Sequence of chain 1.D:
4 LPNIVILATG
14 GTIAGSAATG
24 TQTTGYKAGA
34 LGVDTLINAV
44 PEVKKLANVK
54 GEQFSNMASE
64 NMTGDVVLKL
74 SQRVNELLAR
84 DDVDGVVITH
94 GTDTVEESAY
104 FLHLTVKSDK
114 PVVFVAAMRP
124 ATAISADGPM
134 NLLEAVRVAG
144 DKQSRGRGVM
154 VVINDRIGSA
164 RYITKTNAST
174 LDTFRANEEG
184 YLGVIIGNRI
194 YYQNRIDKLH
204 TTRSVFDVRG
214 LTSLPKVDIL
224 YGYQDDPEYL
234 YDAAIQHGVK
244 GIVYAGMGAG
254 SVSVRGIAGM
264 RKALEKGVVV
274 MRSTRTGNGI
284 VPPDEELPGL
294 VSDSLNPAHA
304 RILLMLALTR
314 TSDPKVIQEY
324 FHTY

A small-molecule ligand and the protein it binds are described below.
Small molecule (SMILES): N[C@@H](CCCCO)C(=O)O

Binding-site contacts:
Ligand atom OZ contacts residue MET121 of chain 1.D at 3.9 Å.
Ligand atom O contacts residue GLY94 of chain 1.D at 3.2 Å.
Ligand atom O contacts residue GLU63 of chain 1.D at 4.0 Å.
Ligand atom OXT contacts residue GLU63 of chain 1.D at 3.4 Å (salt-bridge).
Ligand atom C contacts residue SER62 of chain 1.D at 3.3 Å.
Ligand atom CE contacts residue ALA120 of chain 1.D at 3.5 Å (hydrophobic).
Ligand atom O contacts residue ALA61 of chain 1.D at 3.4 Å.
Ligand atom N contacts residue ASP96 of chain 1.D at 2.7 Å (salt-bridge).
Ligand atom C contacts residue ASP96 of chain 1.D at 4.1 Å.
Ligand atom N contacts residue SER254 of chain 1.B at 3.5 Å (h-bond).
Ligand atom OZ contacts residue TYR29 of chain 1.D at 3.5 Å (h-bond).
Ligand atom CE contacts residue THR95 of chain 1.D at 3.6 Å.
Ligand atom CE contacts residue TYR29 of chain 1.D at 2.2 Å (hydrophobic).
Ligand atom CA contacts residue THR15 of chain 1.D at 3.8 Å.
Ligand atom CG contacts residue TYR29 of chain 1.D at 2.3 Å (hydrophobic).
Ligand atom OXT contacts residue SER62 of chain 1.D at 2.4 Å (h-bond).
Ligand atom CD contacts residue THR15 of chain 1.D at 1.5 Å.
Ligand atom OXT contacts residue GLY94 of chain 1.D at 3.6 Å.
Ligand atom OXT contacts residue ASP96 of chain 1.D at 3.3 Å.
Ligand atom OZ contacts residue ALA120 of chain 1.D at 2.9 Å (h-bond).
Ligand atom CB contacts residue THR15 of chain 1.D at 2.7 Å.
Ligand atom N contacts residue GLU63 of chain 1.D at 2.9 Å (salt-bridge).
Ligand atom O contacts residue SER62 of chain 1.D at 2.9 Å (h-bond).
Ligand atom O contacts residue GLY14 of chain 1.D at 3.4 Å.
Ligand atom CA contacts residue ASP96 of chain 1.D at 3.8 Å.
Ligand atom CB contacts residue TYR29 of chain 1.D at 3.6 Å (hydrophobic).
Ligand atom OXT contacts residue THR95 of chain 1.D at 3.8 Å.
Ligand atom CA contacts residue GLU63 of chain 1.D at 3.6 Å.
Ligand atom C contacts residue GLU63 of chain 1.D at 3.4 Å.
Ligand atom CG contacts residue THR15 of chain 1.D at 2.3 Å.
Ligand atom C contacts residue GLY94 of chain 1.D at 3.7 Å.
Ligand atom CE contacts residue THR15 of chain 1.D at 2.5 Å.
Ligand atom C contacts residue ALA61 of chain 1.D at 4.1 Å (hydrophobic).
Ligand atom OZ contacts residue THR15 of chain 1.D at 2.7 Å (h-bond).
Ligand atom O contacts residue THR15 of chain 1.D at 4.1 Å.
Ligand atom OZ contacts residue THR95 of chain 1.D at 2.6 Å (h-bond).
Ligand atom CE contacts residue MET121 of chain 1.D at 3.6 Å (hydrophobic).
Ligand atom O contacts residue ALA31 of chain 1.D at 3.9 Å.
Ligand atom CB contacts residue THR95 of chain 1.D at 4.1 Å.
Ligand atom CD contacts residue TYR29 of chain 1.D at 1.2 Å (hydrophobic).

Sequence of chain 1.B:
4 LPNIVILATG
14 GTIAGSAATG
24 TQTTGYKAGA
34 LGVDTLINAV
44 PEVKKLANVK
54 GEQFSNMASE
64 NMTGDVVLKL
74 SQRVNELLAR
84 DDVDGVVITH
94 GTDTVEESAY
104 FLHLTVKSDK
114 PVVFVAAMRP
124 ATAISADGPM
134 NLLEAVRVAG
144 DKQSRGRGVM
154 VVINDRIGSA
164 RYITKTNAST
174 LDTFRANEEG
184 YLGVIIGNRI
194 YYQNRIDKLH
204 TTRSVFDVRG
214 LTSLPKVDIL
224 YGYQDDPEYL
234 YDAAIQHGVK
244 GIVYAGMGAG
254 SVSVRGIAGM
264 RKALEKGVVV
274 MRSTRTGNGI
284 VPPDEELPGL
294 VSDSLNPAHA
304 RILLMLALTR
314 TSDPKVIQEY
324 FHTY